The protein below binds the small molecule below.
Small molecule (SMILES): CC(=O)N[C@@H]1[C@@H](O)[C@H](O)[C@@H](CO)O[C@H]1O

Binding-site contacts:
Ligand atom O5 contacts residue ASN303 of chain 2.A at 3.7 Å.
Ligand atom O6 contacts residue ASN303 of chain 2.A at 3.6 Å.
Ligand atom C8 contacts residue ASN50 of chain 2.A at 3.6 Å.
Ligand atom C8 contacts residue ASN290 of chain 2.A at 4.3 Å.
Ligand atom C7 contacts residue ASN290 of chain 2.A at 3.1 Å.
Ligand atom N2 contacts residue VAL302 of chain 2.A at 3.4 Å (h-bond).
Ligand atom C5 contacts residue ASN290 of chain 2.A at 3.7 Å.
Ligand atom C5 contacts residue ASN303 of chain 2.A at 4.0 Å.
Ligand atom C8 contacts residue VAL302 of chain 2.A at 4.0 Å (hydrophobic).
Ligand atom O6 contacts residue GLU403 of chain 2.A at 3.5 Å (salt-bridge).
Ligand atom C1 contacts residue VAL302 of chain 2.A at 3.4 Å (hydrophobic).
Ligand atom C8 contacts residue SER51 of chain 2.A at 4.5 Å.
Ligand atom C7 contacts residue VAL302 of chain 2.A at 4.3 Å (hydrophobic).
Ligand atom C3 contacts residue ASN290 of chain 2.A at 3.7 Å.
Ligand atom O5 contacts residue ASN290 of chain 2.A at 2.4 Å (h-bond).
Ligand atom C3 contacts residue VAL302 of chain 2.A at 4.0 Å (hydrophobic).
Ligand atom O7 contacts residue ASN290 of chain 2.A at 3.1 Å (h-bond).
Ligand atom C4 contacts residue ASN290 of chain 2.A at 4.1 Å.
Ligand atom N2 contacts residue ASN290 of chain 2.A at 2.7 Å (h-bond).
Ligand atom C6 contacts residue ASN303 of chain 2.A at 4.4 Å.
Ligand atom O5 contacts residue VAL302 of chain 2.A at 4.4 Å.
Ligand atom C1 contacts residue ASN303 of chain 2.A at 3.9 Å.
Ligand atom C1 contacts residue ASN290 of chain 2.A at 1.4 Å.
Ligand atom C2 contacts residue ASN290 of chain 2.A at 2.3 Å.
Ligand atom C2 contacts residue VAL302 of chain 2.A at 3.8 Å (hydrophobic).

Sequence of chain 2.A:
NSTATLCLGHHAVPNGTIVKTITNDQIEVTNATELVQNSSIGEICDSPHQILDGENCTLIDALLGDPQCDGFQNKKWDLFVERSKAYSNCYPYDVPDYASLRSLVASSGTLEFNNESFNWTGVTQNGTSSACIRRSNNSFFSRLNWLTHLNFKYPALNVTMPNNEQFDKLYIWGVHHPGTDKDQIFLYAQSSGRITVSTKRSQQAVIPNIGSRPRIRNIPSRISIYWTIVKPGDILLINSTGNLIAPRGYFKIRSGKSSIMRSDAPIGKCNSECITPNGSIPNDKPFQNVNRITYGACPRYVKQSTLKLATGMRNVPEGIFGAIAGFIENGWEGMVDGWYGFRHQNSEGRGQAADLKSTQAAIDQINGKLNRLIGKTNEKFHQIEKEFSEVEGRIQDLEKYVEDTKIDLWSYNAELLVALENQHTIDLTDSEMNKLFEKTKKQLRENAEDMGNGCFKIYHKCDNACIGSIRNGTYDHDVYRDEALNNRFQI